Binding-site contacts:
Ligand atom O2 contacts residue ALA64 of chain 1.B at 3.3 Å.
Ligand atom O1 contacts residue ASP15 of chain 1.B at 2.7 Å (salt-bridge).
Ligand atom O6 contacts residue PHE157 of chain 1.B at 3.8 Å.
Ligand atom C6 contacts residue PHE157 of chain 1.B at 3.9 Å (hydrophobic).
Ligand atom O2 contacts residue GLU112 of chain 1.B at 2.6 Å (salt-bridge).
Ligand atom C2 contacts residue LYS16 of chain 1.B at 3.6 Å.
Ligand atom O2 contacts residue LYS16 of chain 1.B at 2.5 Å (salt-bridge).
Ligand atom C1 contacts residue LYS16 of chain 1.B at 3.7 Å.
Ligand atom O6 contacts residue GLU154 of chain 1.B at 2.6 Å (salt-bridge).
Ligand atom C3 contacts residue ASP66 of chain 1.B at 3.5 Å.
Ligand atom O1 contacts residue LYS16 of chain 1.B at 3.1 Å (salt-bridge).
Ligand atom O2 contacts residue TRP63 of chain 1.B at 3.5 Å (h-bond).
Ligand atom O3 contacts residue ALA64 of chain 1.B at 3.4 Å.
Ligand atom C2 contacts residue TRP231 of chain 1.B at 3.8 Å (hydrophobic).
Ligand atom O5 contacts residue TYR156 of chain 1.B at 3.2 Å.
Ligand atom C3 contacts residue TRP63 of chain 1.B at 3.6 Å (hydrophobic).
Ligand atom C5 contacts residue GLU154 of chain 1.B at 4.0 Å.
Ligand atom C4 contacts residue TRP341 of chain 1.B at 3.5 Å (hydrophobic).
Ligand atom O2 contacts residue ASP66 of chain 1.B at 2.6 Å (salt-bridge).
Ligand atom O6 contacts residue TYR156 of chain 1.B at 3.1 Å (h-bond).
Ligand atom O3 contacts residue GLU112 of chain 1.B at 3.5 Å (salt-bridge).
Ligand atom O6 contacts residue PRO155 of chain 1.B at 3.3 Å.
Ligand atom C1 contacts residue TRP231 of chain 1.B at 3.7 Å (hydrophobic).
Ligand atom C2 contacts residue TRP341 of chain 1.B at 4.0 Å (hydrophobic).
Ligand atom C2 contacts residue GLU112 of chain 1.B at 3.3 Å.
Ligand atom O3 contacts residue ARG67 of chain 1.B at 3.8 Å.
Ligand atom O4 contacts residue TRP341 of chain 1.B at 3.9 Å.
Ligand atom C6 contacts residue PRO155 of chain 1.B at 3.9 Å (hydrophobic).
Ligand atom C2 contacts residue ASP66 of chain 1.B at 3.4 Å.
Ligand atom C6 contacts residue GLU154 of chain 1.B at 3.3 Å.
Ligand atom C3 contacts residue GLU112 of chain 1.B at 4.0 Å.
Ligand atom C6 contacts residue TRP341 of chain 1.B at 3.7 Å (hydrophobic).
Ligand atom C6 contacts residue TYR156 of chain 1.B at 3.8 Å (hydrophobic).
Ligand atom C4 contacts residue TYR156 of chain 1.B at 4.0 Å (hydrophobic).
Ligand atom O3 contacts residue ASP66 of chain 1.B at 2.6 Å (salt-bridge).
Ligand atom C1 contacts residue ASP15 of chain 1.B at 3.5 Å.
Ligand atom O3 contacts residue TRP341 of chain 1.B at 3.9 Å.
Ligand atom O3 contacts residue TRP63 of chain 1.B at 3.3 Å (h-bond).
Ligand atom C1 contacts residue TYR156 of chain 1.B at 3.6 Å (hydrophobic).
Ligand atom O1 contacts residue ASN13 of chain 1.B at 3.6 Å (h-bond).

Sequence of chain 1.B:
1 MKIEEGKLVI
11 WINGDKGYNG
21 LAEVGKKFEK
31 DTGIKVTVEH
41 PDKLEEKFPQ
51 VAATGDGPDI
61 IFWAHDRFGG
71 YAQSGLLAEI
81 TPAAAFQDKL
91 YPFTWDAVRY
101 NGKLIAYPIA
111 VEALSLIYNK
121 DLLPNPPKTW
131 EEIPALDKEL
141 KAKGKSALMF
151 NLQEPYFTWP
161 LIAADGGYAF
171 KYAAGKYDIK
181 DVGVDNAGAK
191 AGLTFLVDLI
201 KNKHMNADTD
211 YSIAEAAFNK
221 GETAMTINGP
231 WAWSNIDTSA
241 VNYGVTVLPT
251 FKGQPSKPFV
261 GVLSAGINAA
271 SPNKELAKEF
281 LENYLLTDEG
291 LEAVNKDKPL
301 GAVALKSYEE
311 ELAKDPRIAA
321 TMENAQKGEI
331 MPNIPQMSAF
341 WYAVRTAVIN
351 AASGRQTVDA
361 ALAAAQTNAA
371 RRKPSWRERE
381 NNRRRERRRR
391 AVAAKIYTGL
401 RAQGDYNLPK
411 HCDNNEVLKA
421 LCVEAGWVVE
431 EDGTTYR

This protein binds this small molecule.
Small molecule (SMILES): OC[C@H]1O[C@H](O[C@H]2[C@H](O)[C@@H](O)[C@@H](O)O[C@@H]2CO)[C@H](O)[C@@H](O)[C@@H]1O